Sequence of chain 1.D:
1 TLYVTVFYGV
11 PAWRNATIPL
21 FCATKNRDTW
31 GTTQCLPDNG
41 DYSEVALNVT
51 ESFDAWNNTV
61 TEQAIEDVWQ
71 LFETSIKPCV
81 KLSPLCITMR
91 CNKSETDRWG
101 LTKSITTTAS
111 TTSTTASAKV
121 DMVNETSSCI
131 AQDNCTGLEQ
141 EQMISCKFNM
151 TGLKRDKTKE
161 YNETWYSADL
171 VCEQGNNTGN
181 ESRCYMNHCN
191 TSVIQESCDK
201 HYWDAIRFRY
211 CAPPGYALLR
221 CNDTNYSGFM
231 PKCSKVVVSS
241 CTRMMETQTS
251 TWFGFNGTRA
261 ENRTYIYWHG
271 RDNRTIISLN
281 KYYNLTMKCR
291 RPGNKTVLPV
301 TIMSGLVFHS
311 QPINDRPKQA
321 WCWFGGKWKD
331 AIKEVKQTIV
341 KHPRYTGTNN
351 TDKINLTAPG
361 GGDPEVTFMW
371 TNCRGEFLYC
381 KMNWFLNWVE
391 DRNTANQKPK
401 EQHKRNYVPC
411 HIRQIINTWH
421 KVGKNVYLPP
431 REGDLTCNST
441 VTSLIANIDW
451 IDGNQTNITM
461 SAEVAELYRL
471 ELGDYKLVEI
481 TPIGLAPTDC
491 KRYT

Binding-site contacts:
Ligand atom C5 contacts residue ASN438 of chain 1.D at 3.7 Å.
Ligand atom N2 contacts residue THR436 of chain 1.D at 3.3 Å (h-bond).
Ligand atom C2 contacts residue NAG2 of chain 1.CA at 4.4 Å.
Ligand atom C8 contacts residue NAG2 of chain 1.CA at 3.3 Å.
Ligand atom N2 contacts residue NAG2 of chain 1.CA at 3.7 Å.
Ligand atom C2 contacts residue ASN438 of chain 1.D at 2.5 Å.
Ligand atom O3 contacts residue MAN7 of chain 1.CA at 4.5 Å.
Ligand atom O7 contacts residue MAN7 of chain 1.CA at 3.1 Å (h-bond).
Ligand atom O6 contacts residue TRP323 of chain 1.D at 4.5 Å.
Ligand atom O6 contacts residue LYS288 of chain 1.D at 4.3 Å.
Ligand atom O5 contacts residue LYS288 of chain 1.D at 4.3 Å.
Ligand atom O5 contacts residue ASN438 of chain 1.D at 2.4 Å (h-bond).
Ligand atom C7 contacts residue NAG2 of chain 1.CA at 3.8 Å.
Ligand atom C4 contacts residue ASN438 of chain 1.D at 4.2 Å.
Ligand atom O3 contacts residue THR436 of chain 1.D at 3.9 Å.
Ligand atom C7 contacts residue MAN7 of chain 1.CA at 3.7 Å.
Ligand atom C8 contacts residue ALA131 of chain 1.D at 3.7 Å (hydrophobic).
Ligand atom C3 contacts residue THR436 of chain 1.D at 3.8 Å.
Ligand atom O7 contacts residue THR436 of chain 1.D at 4.1 Å.
Ligand atom C1 contacts residue ASN438 of chain 1.D at 1.4 Å.
Ligand atom C2 contacts residue THR436 of chain 1.D at 4.1 Å.
Ligand atom N2 contacts residue ASN438 of chain 1.D at 2.9 Å (h-bond).
Ligand atom C3 contacts residue ASN438 of chain 1.D at 3.8 Å.
Ligand atom C7 contacts residue ASN438 of chain 1.D at 4.1 Å.
Ligand atom O7 contacts residue ALA131 of chain 1.D at 4.3 Å.
Ligand atom C8 contacts residue ARG374 of chain 1.D at 4.1 Å.
Ligand atom C8 contacts residue MAN7 of chain 1.CA at 3.5 Å.
Ligand atom C7 contacts residue THR436 of chain 1.D at 3.4 Å.
Ligand atom C8 contacts residue THR436 of chain 1.D at 2.9 Å.
Ligand atom C8 contacts residue ILE130 of chain 1.D at 3.7 Å (hydrophobic).
Ligand atom C1 contacts residue LYS288 of chain 1.D at 4.5 Å.

The small molecule below binds the protein below.
Small molecule (SMILES): CC(=O)N[C@H]1[C@H](O[C@H]2[C@H](O)[C@@H](NC(C)=O)CO[C@@H]2CO)O[C@H](CO)[C@@H](O[C@@H]2O[C@H](CO[C@H]3O[C@H](CO)[C@@H](O)[C@H](O)[C@@H]3O)[C@@H](O)[C@H](O[C@H]3O[C@H](CO)[C@@H](O)[C@H](O)[C@@H]3O)[C@@H]2O)[C@@H]1O